Binding-site contacts:
Ligand atom C5 contacts residue LYS106 of chain 1.A at 3.8 Å.
Ligand atom N2 contacts residue LP51 of chain 1.D at 3.1 Å (h-bond).
Ligand atom C40 contacts residue ILE64 of chain 1.A at 4.0 Å (hydrophobic).
Ligand atom C33 contacts residue ILE64 of chain 1.A at 4.0 Å (hydrophobic).
Ligand atom C22 contacts residue ILE36 of chain 1.A at 3.8 Å (hydrophobic).
Ligand atom C4 contacts residue LP51 of chain 1.D at 4.0 Å.
Ligand atom C25 contacts residue LP51 of chain 1.D at 3.8 Å.
Ligand atom C16 contacts residue SER104 of chain 1.A at 3.2 Å.
Ligand atom O7 contacts residue PHE105 of chain 1.A at 3.4 Å.
Ligand atom C36 contacts residue ILE137 of chain 1.A at 3.8 Å (hydrophobic).
Ligand atom C32 contacts residue ILE108 of chain 1.A at 3.7 Å (hydrophobic).
Ligand atom C2 contacts residue LP51 of chain 1.D at 2.4 Å.
Ligand atom C21 contacts residue ILE36 of chain 1.A at 3.7 Å (hydrophobic).
Ligand atom C1 contacts residue LP51 of chain 1.D at 1.3 Å.
Ligand atom C25 contacts residue PHE135 of chain 1.A at 3.9 Å (hydrophobic).
Ligand atom O7 contacts residue LYS106 of chain 1.A at 3.1 Å (salt-bridge).
Ligand atom O7 contacts residue SER104 of chain 1.A at 3.7 Å.
Ligand atom C24 contacts residue ILE36 of chain 1.A at 3.8 Å (hydrophobic).
Ligand atom C30 contacts residue ARG74 of chain 1.A at 3.9 Å.
Ligand atom C41 contacts residue ILE64 of chain 1.A at 4.0 Å (hydrophobic).
Ligand atom C5 contacts residue LP51 of chain 1.D at 3.3 Å.
Ligand atom C8 contacts residue LP51 of chain 1.D at 4.0 Å.
Ligand atom C34 contacts residue ILE108 of chain 1.A at 3.5 Å (hydrophobic).
Ligand atom O6 contacts residue LYS106 of chain 1.A at 3.9 Å.
Ligand atom C3 contacts residue LP51 of chain 1.D at 3.7 Å.
Ligand atom O5 contacts residue LYS106 of chain 1.A at 3.0 Å (salt-bridge).
Ligand atom C37 contacts residue CYS117 of chain 1.A at 3.8 Å (hydrophobic).
Ligand atom C16 contacts residue PHE105 of chain 1.A at 3.8 Å (hydrophobic).
Ligand atom O44 contacts residue LP51 of chain 1.D at 3.1 Å (h-bond).
Ligand atom O44 contacts residue SER104 of chain 1.A at 2.7 Å (h-bond).
Ligand atom C7 contacts residue LP51 of chain 1.D at 3.8 Å.
Ligand atom C35 contacts residue PHE105 of chain 1.A at 3.9 Å (hydrophobic).
Ligand atom C23 contacts residue ILE36 of chain 1.A at 2.8 Å (hydrophobic).
Ligand atom O42 contacts residue ARG74 of chain 1.A at 3.3 Å (salt-bridge).
Ligand atom O5 contacts residue LP51 of chain 1.D at 2.0 Å (h-bond).
Ligand atom C27 contacts residue LP51 of chain 1.D at 3.5 Å.
Ligand atom C6 contacts residue LYS106 of chain 1.A at 3.3 Å.
Ligand atom C17 contacts residue LP51 of chain 1.D at 3.8 Å.
Ligand atom C2 contacts residue LYS106 of chain 1.A at 3.9 Å.
Ligand atom C38 contacts residue ILE64 of chain 1.A at 4.0 Å (hydrophobic).

Sequence of chain 1.A:
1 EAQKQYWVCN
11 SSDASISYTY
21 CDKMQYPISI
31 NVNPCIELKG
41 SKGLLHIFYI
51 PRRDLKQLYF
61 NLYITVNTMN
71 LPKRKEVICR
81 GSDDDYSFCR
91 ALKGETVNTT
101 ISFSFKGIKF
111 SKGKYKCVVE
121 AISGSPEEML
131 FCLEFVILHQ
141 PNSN

A small-molecule ligand and the protein it binds are described below.
Small molecule (SMILES): CCCCCCCCCCC[C@@H](O)CC(=O)N[C@@H]1[C@@H](OC(=O)C[C@H](O)CCCCCCCCCCC)[C@H](OP(=O)(O)O)[C@@H](CO)O[C@H]1O